Sequence of chain 1.E:
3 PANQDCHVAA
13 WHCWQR

Sequence of chain 1.B:
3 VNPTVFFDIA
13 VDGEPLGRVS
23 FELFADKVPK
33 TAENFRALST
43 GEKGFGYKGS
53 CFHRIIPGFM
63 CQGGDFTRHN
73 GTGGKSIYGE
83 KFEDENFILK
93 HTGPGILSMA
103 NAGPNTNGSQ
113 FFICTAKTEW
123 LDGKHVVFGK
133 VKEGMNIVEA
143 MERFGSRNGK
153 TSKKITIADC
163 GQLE

This protein binds this small molecule.
Small molecule (SMILES): CC(=O)Nc1ccc(NC(C)=O)cc1

Binding-site contacts:
Ligand atom CD contacts residue LYS126 of chain 1.B at 4.0 Å.
Ligand atom CK contacts residue GLY105 of chain 1.B at 4.0 Å.
Ligand atom CK contacts residue ALA104 of chain 1.B at 4.3 Å (hydrophobic).
Ligand atom CC contacts residue CYS8 of chain 1.E at 4.1 Å (hydrophobic).
Ligand atom CK contacts residue CYS8 of chain 1.E at 1.8 Å (hydrophobic).
Ligand atom CF contacts residue ALA12 of chain 1.E at 3.8 Å (hydrophobic).
Ligand atom CA contacts residue ALA11 of chain 1.E at 4.0 Å (hydrophobic).
Ligand atom CJ contacts residue ALA11 of chain 1.E at 4.4 Å (hydrophobic).
Ligand atom CH contacts residue CYS15 of chain 1.E at 1.8 Å (hydrophobic).
Ligand atom CB contacts residue CYS8 of chain 1.E at 4.3 Å (hydrophobic).
Ligand atom OA contacts residue CYS8 of chain 1.E at 3.2 Å (h-bond).
Ligand atom CE contacts residue ALA12 of chain 1.E at 3.9 Å (hydrophobic).
Ligand atom OA contacts residue ALA11 of chain 1.E at 3.4 Å.
Ligand atom CJ contacts residue CYS8 of chain 1.E at 2.8 Å (hydrophobic).
Ligand atom CB contacts residue ALA12 of chain 1.E at 4.1 Å (hydrophobic).
Ligand atom CB contacts residue ALA11 of chain 1.E at 3.7 Å (hydrophobic).
Ligand atom CD contacts residue ALA12 of chain 1.E at 4.3 Å (hydrophobic).
Ligand atom CE contacts residue LYS126 of chain 1.B at 3.8 Å.
Ligand atom OB contacts residue CYS15 of chain 1.E at 3.1 Å (h-bond).
Ligand atom CA contacts residue ALA12 of chain 1.E at 3.9 Å (hydrophobic).
Ligand atom NB contacts residue CYS8 of chain 1.E at 3.7 Å.
Ligand atom NA contacts residue CYS15 of chain 1.E at 3.6 Å.
Ligand atom CG contacts residue CYS15 of chain 1.E at 2.7 Å (hydrophobic).
Ligand atom NA contacts residue ALA12 of chain 1.E at 4.0 Å.